Sequence of chain 1.B:
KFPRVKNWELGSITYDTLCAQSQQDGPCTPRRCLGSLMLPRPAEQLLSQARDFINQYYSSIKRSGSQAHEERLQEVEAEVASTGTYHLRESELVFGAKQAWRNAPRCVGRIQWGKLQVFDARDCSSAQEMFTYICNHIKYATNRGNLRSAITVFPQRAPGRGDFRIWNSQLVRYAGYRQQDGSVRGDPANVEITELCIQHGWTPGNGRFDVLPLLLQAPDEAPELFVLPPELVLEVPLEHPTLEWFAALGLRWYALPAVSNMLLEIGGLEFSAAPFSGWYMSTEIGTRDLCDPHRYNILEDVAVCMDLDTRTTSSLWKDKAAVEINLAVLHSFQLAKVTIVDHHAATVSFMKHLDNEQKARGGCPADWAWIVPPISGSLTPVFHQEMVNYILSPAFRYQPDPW

Sequence of chain 1.A:
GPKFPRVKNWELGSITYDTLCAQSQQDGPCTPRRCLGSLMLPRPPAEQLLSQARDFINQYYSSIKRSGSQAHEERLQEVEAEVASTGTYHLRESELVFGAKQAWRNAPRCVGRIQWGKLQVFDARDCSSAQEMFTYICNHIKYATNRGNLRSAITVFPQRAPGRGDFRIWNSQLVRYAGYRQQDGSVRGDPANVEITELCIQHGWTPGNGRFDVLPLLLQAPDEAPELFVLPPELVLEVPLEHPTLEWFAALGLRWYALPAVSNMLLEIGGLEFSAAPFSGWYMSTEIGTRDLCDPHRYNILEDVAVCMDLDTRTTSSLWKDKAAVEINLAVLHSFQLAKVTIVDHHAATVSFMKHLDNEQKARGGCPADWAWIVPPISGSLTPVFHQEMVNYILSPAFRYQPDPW

This protein binds this small molecule.
Small molecule (SMILES): Cc1cc(N)nc(CCc2cncc(CCc3cc(C)nc(N)c3)c2)c1

Binding-site contacts:
Ligand atom C12 contacts residue HEM1 of chain 1.I at 3.8 Å.
Ligand atom N23 contacts residue TYR439 of chain 1.B at 3.5 Å.
Ligand atom C12 contacts residue GLN211 of chain 1.B at 3.1 Å.
Ligand atom N02 contacts residue MET322 of chain 1.B at 3.8 Å.
Ligand atom C02 contacts residue PRO298 of chain 1.B at 3.8 Å (hydrophobic).
Ligand atom C09 contacts residue VAL300 of chain 1.B at 3.5 Å (hydrophobic).
Ligand atom N22 contacts residue TYR439 of chain 1.B at 3.4 Å.
Ligand atom C07 contacts residue PHE317 of chain 1.B at 3.8 Å (hydrophobic).
Ligand atom N02 contacts residue GLU325 of chain 1.B at 2.7 Å (salt-bridge).
Ligand atom N02 contacts residue PRO298 of chain 1.B at 3.9 Å.
Ligand atom N02 contacts residue TYR321 of chain 1.B at 3.3 Å.
Ligand atom C27 contacts residue MET68 of chain 1.B at 3.3 Å (hydrophobic).
Ligand atom C22 contacts residue TYR439 of chain 1.B at 3.4 Å (hydrophobic).
Ligand atom C14 contacts residue HEM1 of chain 1.I at 3.2 Å.
Ligand atom C27 contacts residue LEU69 of chain 1.B at 3.7 Å (hydrophobic).
Ligand atom C08 contacts residue HEM1 of chain 1.I at 3.4 Å.
Ligand atom C07 contacts residue GLY319 of chain 1.B at 4.0 Å.
Ligand atom N01 contacts residue HEM1 of chain 1.I at 3.9 Å.
Ligand atom N02 contacts residue TRP320 of chain 1.B at 2.6 Å (h-bond).
Ligand atom C04 contacts residue HEM1 of chain 1.I at 3.8 Å.
Ligand atom C27 contacts residue TRP38 of chain 1.A at 4.0 Å (hydrophobic).
Ligand atom N11 contacts residue GLN211 of chain 1.B at 3.3 Å (h-bond).
Ligand atom N23 contacts residue LEU69 of chain 1.B at 3.7 Å.
Ligand atom C07 contacts residue HEM1 of chain 1.I at 3.4 Å.
Ligand atom C03 contacts residue TRP320 of chain 1.B at 3.7 Å (hydrophobic).
Ligand atom C16 contacts residue HEM1 of chain 1.I at 3.7 Å.
Ligand atom N01 contacts residue GLU325 of chain 1.B at 2.9 Å (salt-bridge).
Ligand atom C02 contacts residue TRP320 of chain 1.B at 3.5 Å (hydrophobic).
Ligand atom C03 contacts residue HEM1 of chain 1.I at 3.3 Å.
Ligand atom C08 contacts residue GLU325 of chain 1.B at 3.4 Å.
Ligand atom C02 contacts residue HEM1 of chain 1.I at 3.6 Å.
Ligand atom C13 contacts residue HEM1 of chain 1.I at 3.4 Å.
Ligand atom C15 contacts residue HEM1 of chain 1.I at 3.3 Å.
Ligand atom C17 contacts residue HEM1 of chain 1.I at 3.1 Å.
Ligand atom C21 contacts residue TYR439 of chain 1.B at 3.9 Å (hydrophobic).
Ligand atom N02 contacts residue HEM1 of chain 1.I at 3.5 Å.
Ligand atom C03 contacts residue PRO298 of chain 1.B at 3.8 Å (hydrophobic).
Ligand atom C06 contacts residue GLU325 of chain 1.B at 3.6 Å.
Ligand atom C02 contacts residue GLU325 of chain 1.B at 3.4 Å.
Ligand atom C05 contacts residue VAL300 of chain 1.B at 3.9 Å (hydrophobic).